Sequence of chain 1.A:
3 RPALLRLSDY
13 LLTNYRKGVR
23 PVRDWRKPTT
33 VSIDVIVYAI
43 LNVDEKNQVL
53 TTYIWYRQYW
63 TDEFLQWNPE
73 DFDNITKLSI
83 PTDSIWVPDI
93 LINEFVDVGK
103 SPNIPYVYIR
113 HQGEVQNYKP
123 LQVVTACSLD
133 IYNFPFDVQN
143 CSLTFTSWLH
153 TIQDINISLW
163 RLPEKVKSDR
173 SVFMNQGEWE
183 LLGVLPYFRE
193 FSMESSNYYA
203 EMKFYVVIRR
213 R

Binding-site contacts:
Ligand atom C1 contacts residue VAL209 of chain 1.A at 4.3 Å (hydrophobic).
Ligand atom C8 contacts residue TYR207 of chain 1.A at 4.2 Å (hydrophobic).
Ligand atom O7 contacts residue LEU187 of chain 1.A at 3.0 Å.
Ligand atom C7 contacts residue VAL209 of chain 1.A at 4.4 Å (hydrophobic).
Ligand atom C8 contacts residue ASN142 of chain 1.A at 4.4 Å.
Ligand atom C8 contacts residue PRO188 of chain 1.A at 3.5 Å (hydrophobic).
Ligand atom C3 contacts residue LEU187 of chain 1.A at 4.5 Å (hydrophobic).
Ligand atom C7 contacts residue LEU187 of chain 1.A at 4.1 Å (hydrophobic).
Ligand atom C6 contacts residue TYR207 of chain 1.A at 3.8 Å (hydrophobic).
Ligand atom C8 contacts residue TYR189 of chain 1.A at 3.9 Å (hydrophobic).
Ligand atom C5 contacts residue ASN142 of chain 1.A at 3.7 Å.
Ligand atom O5 contacts residue TYR207 of chain 1.A at 4.3 Å.
Ligand atom C8 contacts residue VAL140 of chain 1.A at 4.3 Å (hydrophobic).
Ligand atom C4 contacts residue ASN142 of chain 1.A at 4.2 Å.
Ligand atom O7 contacts residue ASN142 of chain 1.A at 3.3 Å (h-bond).
Ligand atom C2 contacts residue ASN142 of chain 1.A at 2.5 Å.
Ligand atom C8 contacts residue VAL209 of chain 1.A at 3.6 Å (hydrophobic).
Ligand atom C1 contacts residue ASN142 of chain 1.A at 1.4 Å.
Ligand atom C3 contacts residue ASN142 of chain 1.A at 3.8 Å.
Ligand atom N2 contacts residue ASN142 of chain 1.A at 2.9 Å (h-bond).
Ligand atom C5 contacts residue TYR207 of chain 1.A at 4.1 Å (hydrophobic).
Ligand atom O4 contacts residue LEU187 of chain 1.A at 4.0 Å.
Ligand atom N2 contacts residue VAL209 of chain 1.A at 3.9 Å.
Ligand atom O5 contacts residue ASN142 of chain 1.A at 2.4 Å (h-bond).
Ligand atom C7 contacts residue ASN142 of chain 1.A at 3.3 Å.

A small-molecule ligand and the protein it binds are described below.
Small molecule (SMILES): CC(=O)N[C@H]1[C@H](O[C@H]2[C@H](O)[C@@H](NC(C)=O)CO[C@@H]2CO)O[C@H](CO)[C@@H](O)[C@@H]1O